Binding-site contacts:
Ligand atom C1 contacts residue ASN88 of chain 1.SB at 1.4 Å.
Ligand atom O5 contacts residue ASN88 of chain 1.SB at 2.3 Å (h-bond).
Ligand atom C8 contacts residue ILE58 of chain 1.SB at 3.3 Å (hydrophobic).
Ligand atom C8 contacts residue SER55 of chain 1.SB at 3.4 Å.
Ligand atom C2 contacts residue ASN88 of chain 1.SB at 2.5 Å.
Ligand atom C5 contacts residue ASN88 of chain 1.SB at 3.6 Å.
Ligand atom C7 contacts residue ILE58 of chain 1.SB at 3.5 Å (hydrophobic).
Ligand atom C4 contacts residue ASN88 of chain 1.SB at 4.2 Å.
Ligand atom N2 contacts residue ASN88 of chain 1.SB at 3.1 Å (h-bond).
Ligand atom C1 contacts residue GLY89 of chain 1.SB at 4.4 Å.
Ligand atom O5 contacts residue GLY89 of chain 1.SB at 4.0 Å.
Ligand atom C3 contacts residue ASN88 of chain 1.SB at 3.8 Å.
Ligand atom O6 contacts residue GLY89 of chain 1.SB at 4.0 Å.
Ligand atom N2 contacts residue ILE58 of chain 1.SB at 3.9 Å.
Ligand atom C7 contacts residue ASN88 of chain 1.SB at 3.8 Å.
Ligand atom O7 contacts residue ILE58 of chain 1.SB at 4.0 Å.
Ligand atom O6 contacts residue ASN88 of chain 1.SB at 4.1 Å.
Ligand atom O7 contacts residue ASN88 of chain 1.SB at 3.9 Å.

This small molecule binds to this protein.
Small molecule (SMILES): CC(=O)N[C@@H]1[C@@H](O)[C@H](O)[C@@H](CO)O[C@H]1O

Sequence of chain 1.SB:
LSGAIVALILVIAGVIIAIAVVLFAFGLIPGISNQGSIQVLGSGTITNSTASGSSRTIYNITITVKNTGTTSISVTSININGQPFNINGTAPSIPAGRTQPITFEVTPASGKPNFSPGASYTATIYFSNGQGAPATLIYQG